Binding-site contacts:
Ligand atom C3 contacts residue LEU154 of chain 1.C at 3.7 Å (hydrophobic).
Ligand atom OXT contacts residue SER261 of chain 1.C at 3.5 Å.
Ligand atom O7 contacts residue HIS159 of chain 1.C at 2.7 Å (h-bond).
Ligand atom O contacts residue MET262 of chain 1.C at 3.8 Å.
Ligand atom C7 contacts residue GLN162 of chain 1.C at 3.5 Å.
Ligand atom CA contacts residue ASN193 of chain 1.C at 4.0 Å.
Ligand atom N6 contacts residue LEU300 of chain 1.C at 2.9 Å (h-bond).
Ligand atom N contacts residue ASP257 of chain 1.C at 2.6 Å (salt-bridge).
Ligand atom O contacts residue ASN193 of chain 1.C at 3.0 Å (h-bond).
Ligand atom N8 contacts residue ARG83 of chain 1.C at 3.7 Å.
Ligand atom O7 contacts residue ARG132 of chain 1.C at 3.0 Å (salt-bridge).
Ligand atom C contacts residue SER261 of chain 1.C at 3.4 Å.
Ligand atom N8 contacts residue CYS299 of chain 1.C at 2.9 Å (h-bond).
Ligand atom C contacts residue MET262 of chain 1.C at 3.7 Å (hydrophobic).
Ligand atom N contacts residue ASN192 of chain 1.C at 3.8 Å.
Ligand atom O contacts residue SER261 of chain 1.C at 3.3 Å.
Ligand atom C4 contacts residue MET262 of chain 1.C at 3.9 Å (hydrophobic).
Ligand atom O contacts residue LEU154 of chain 1.C at 3.8 Å.
Ligand atom C7 contacts residue LEU300 of chain 1.C at 3.4 Å (hydrophobic).
Ligand atom N contacts residue SER261 of chain 1.C at 3.1 Å (h-bond).
Ligand atom O7 contacts residue THR84 of chain 1.C at 3.2 Å (h-bond).
Ligand atom C7 contacts residue HIS159 of chain 1.C at 3.5 Å.
Ligand atom N8 contacts residue ARG344 of chain 1.C at 3.3 Å (salt-bridge).
Ligand atom OXT contacts residue MET262 of chain 1.C at 2.8 Å (h-bond).
Ligand atom O7 contacts residue PO41 of chain 1.O at 3.0 Å (h-bond).
Ligand atom N8 contacts residue GLN162 of chain 1.C at 2.9 Å (h-bond).
Ligand atom N8 contacts residue PO41 of chain 1.O at 2.9 Å (h-bond).
Ligand atom N6 contacts residue PO41 of chain 1.O at 2.9 Å (h-bond).
Ligand atom N8 contacts residue LEU300 of chain 1.C at 3.0 Å (h-bond).
Ligand atom C7 contacts residue PO41 of chain 1.O at 2.6 Å.
Ligand atom C5 contacts residue LEU154 of chain 1.C at 3.8 Å (hydrophobic).
Ligand atom CA contacts residue SER261 of chain 1.C at 3.7 Å.
Ligand atom N contacts residue ASN193 of chain 1.C at 3.1 Å (h-bond).
Ligand atom C5 contacts residue ARG132 of chain 1.C at 3.9 Å.
Ligand atom O7 contacts residue ARG344 of chain 1.C at 3.2 Å (salt-bridge).
Ligand atom C7 contacts residue ARG344 of chain 1.C at 3.6 Å.
Ligand atom C4 contacts residue LEU154 of chain 1.C at 3.9 Å (hydrophobic).
Ligand atom CA contacts residue ASP257 of chain 1.C at 3.5 Å.
Ligand atom O7 contacts residue GLN162 of chain 1.C at 3.7 Å.
Ligand atom C5 contacts residue PO41 of chain 1.O at 3.2 Å.

A small-molecule ligand and the protein it binds are described below.
Small molecule (SMILES): NC(=O)NCCC[C@H](N)C(=O)O

Sequence of chain 1.C:
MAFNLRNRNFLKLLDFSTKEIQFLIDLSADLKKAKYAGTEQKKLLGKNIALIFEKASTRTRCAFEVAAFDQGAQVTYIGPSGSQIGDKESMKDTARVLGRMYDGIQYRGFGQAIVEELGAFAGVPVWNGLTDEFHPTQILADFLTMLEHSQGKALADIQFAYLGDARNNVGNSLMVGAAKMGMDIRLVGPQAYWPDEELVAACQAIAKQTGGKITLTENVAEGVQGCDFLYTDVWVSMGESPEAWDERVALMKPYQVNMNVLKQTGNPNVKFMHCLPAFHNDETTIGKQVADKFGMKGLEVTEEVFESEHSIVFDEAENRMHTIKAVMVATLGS